A small-molecule ligand and the protein it binds are described below.
Small molecule (SMILES): CC(=O)N[C@@H]1[C@@H](O)[C@H](O)[C@@H](CO)O[C@H]1O

Binding-site contacts:
Ligand atom C5 contacts residue ASN212 of chain 31.B at 3.7 Å.
Ligand atom O5 contacts residue ASN212 of chain 31.B at 2.4 Å (h-bond).
Ligand atom N2 contacts residue ILE211 of chain 31.B at 4.0 Å.
Ligand atom C2 contacts residue ASN212 of chain 31.B at 2.5 Å.
Ligand atom N2 contacts residue ASN212 of chain 31.B at 2.9 Å (h-bond).
Ligand atom O6 contacts residue ASN212 of chain 31.B at 4.4 Å.
Ligand atom C4 contacts residue ASN212 of chain 31.B at 4.2 Å.
Ligand atom O7 contacts residue ASN212 of chain 31.B at 4.5 Å.
Ligand atom C3 contacts residue ASN212 of chain 31.B at 3.8 Å.
Ligand atom C1 contacts residue ILE211 of chain 31.B at 4.1 Å (hydrophobic).
Ligand atom C7 contacts residue ASN212 of chain 31.B at 3.9 Å.
Ligand atom C1 contacts residue ASN212 of chain 31.B at 1.4 Å.

Sequence of chain 31.B:
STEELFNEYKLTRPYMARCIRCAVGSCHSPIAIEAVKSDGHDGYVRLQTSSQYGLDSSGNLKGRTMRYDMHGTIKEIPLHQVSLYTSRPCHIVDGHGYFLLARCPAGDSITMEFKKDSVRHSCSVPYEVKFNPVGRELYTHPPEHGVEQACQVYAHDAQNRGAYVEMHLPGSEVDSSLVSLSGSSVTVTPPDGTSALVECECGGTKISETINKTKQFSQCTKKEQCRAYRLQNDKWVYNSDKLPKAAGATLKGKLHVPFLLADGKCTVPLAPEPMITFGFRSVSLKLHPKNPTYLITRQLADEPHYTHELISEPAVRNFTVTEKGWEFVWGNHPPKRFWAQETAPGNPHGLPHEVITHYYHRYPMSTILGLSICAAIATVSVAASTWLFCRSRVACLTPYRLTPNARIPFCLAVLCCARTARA